Binding-site contacts:
Ligand atom C7 contacts residue TRP257 of chain 1.D at 3.9 Å (hydrophobic).
Ligand atom C6 contacts residue ALA116 of chain 1.D at 4.3 Å (hydrophobic).
Ligand atom C2 contacts residue ASN113 of chain 1.D at 2.4 Å.
Ligand atom C1 contacts residue ASN113 of chain 1.D at 1.4 Å.
Ligand atom C5 contacts residue SER115 of chain 1.D at 3.8 Å.
Ligand atom C6 contacts residue LEU261 of chain 1.D at 3.7 Å (hydrophobic).
Ligand atom C7 contacts residue ASN113 of chain 1.D at 3.5 Å.
Ligand atom C1 contacts residue ALA116 of chain 1.D at 4.5 Å (hydrophobic).
Ligand atom O5 contacts residue ALA116 of chain 1.D at 3.8 Å.
Ligand atom N2 contacts residue TRP257 of chain 1.D at 4.2 Å.
Ligand atom C5 contacts residue ASN113 of chain 1.D at 3.6 Å.
Ligand atom O7 contacts residue TRP257 of chain 1.D at 2.9 Å.
Ligand atom O5 contacts residue SER115 of chain 1.D at 4.4 Å.
Ligand atom O5 contacts residue TRP257 of chain 1.D at 3.8 Å.
Ligand atom C4 contacts residue ASN113 of chain 1.D at 4.2 Å.
Ligand atom C6 contacts residue SER115 of chain 1.D at 3.9 Å.
Ligand atom O6 contacts residue SER115 of chain 1.D at 2.8 Å (h-bond).
Ligand atom O6 contacts residue ALA116 of chain 1.D at 3.4 Å (h-bond).
Ligand atom O7 contacts residue ASN113 of chain 1.D at 3.9 Å.
Ligand atom C1 contacts residue TRP257 of chain 1.D at 4.0 Å (hydrophobic).
Ligand atom N2 contacts residue ASN113 of chain 1.D at 2.8 Å (h-bond).
Ligand atom C3 contacts residue ASN113 of chain 1.D at 3.8 Å.
Ligand atom C1 contacts residue SER115 of chain 1.D at 4.4 Å.
Ligand atom O6 contacts residue LEU261 of chain 1.D at 4.1 Å.
Ligand atom C2 contacts residue TRP257 of chain 1.D at 3.6 Å (hydrophobic).
Ligand atom O5 contacts residue ASN113 of chain 1.D at 2.3 Å (h-bond).
Ligand atom O5 contacts residue LEU261 of chain 1.D at 4.3 Å.

Sequence of chain 1.D:
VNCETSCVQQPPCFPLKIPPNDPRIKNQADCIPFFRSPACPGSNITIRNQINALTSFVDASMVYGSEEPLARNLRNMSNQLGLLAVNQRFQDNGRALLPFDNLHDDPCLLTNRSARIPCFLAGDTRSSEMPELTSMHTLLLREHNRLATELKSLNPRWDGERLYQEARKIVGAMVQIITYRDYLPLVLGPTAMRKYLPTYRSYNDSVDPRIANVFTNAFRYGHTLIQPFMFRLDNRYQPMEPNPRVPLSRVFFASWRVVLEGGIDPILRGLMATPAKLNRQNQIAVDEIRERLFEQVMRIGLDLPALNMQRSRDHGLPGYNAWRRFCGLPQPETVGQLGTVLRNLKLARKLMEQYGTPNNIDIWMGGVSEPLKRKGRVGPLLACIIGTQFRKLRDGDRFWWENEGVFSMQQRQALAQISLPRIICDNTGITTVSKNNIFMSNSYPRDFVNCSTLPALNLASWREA

The small molecule below binds the protein below.
Small molecule (SMILES): CC(=O)N[C@@H]1[C@@H](O)[C@H](O)[C@@H](CO)O[C@H]1O